Sequence of chain 1.A:
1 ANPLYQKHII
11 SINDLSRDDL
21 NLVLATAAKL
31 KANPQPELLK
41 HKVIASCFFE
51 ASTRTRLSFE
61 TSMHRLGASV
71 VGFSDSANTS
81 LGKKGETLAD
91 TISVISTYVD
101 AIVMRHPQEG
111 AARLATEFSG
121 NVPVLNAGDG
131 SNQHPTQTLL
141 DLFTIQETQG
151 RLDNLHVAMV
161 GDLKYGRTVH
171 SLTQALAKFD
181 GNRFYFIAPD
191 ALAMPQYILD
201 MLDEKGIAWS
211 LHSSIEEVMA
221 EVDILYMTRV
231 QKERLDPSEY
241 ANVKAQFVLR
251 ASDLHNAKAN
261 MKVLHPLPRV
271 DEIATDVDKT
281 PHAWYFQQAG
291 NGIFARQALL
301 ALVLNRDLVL

Sequence of chain 3.A:
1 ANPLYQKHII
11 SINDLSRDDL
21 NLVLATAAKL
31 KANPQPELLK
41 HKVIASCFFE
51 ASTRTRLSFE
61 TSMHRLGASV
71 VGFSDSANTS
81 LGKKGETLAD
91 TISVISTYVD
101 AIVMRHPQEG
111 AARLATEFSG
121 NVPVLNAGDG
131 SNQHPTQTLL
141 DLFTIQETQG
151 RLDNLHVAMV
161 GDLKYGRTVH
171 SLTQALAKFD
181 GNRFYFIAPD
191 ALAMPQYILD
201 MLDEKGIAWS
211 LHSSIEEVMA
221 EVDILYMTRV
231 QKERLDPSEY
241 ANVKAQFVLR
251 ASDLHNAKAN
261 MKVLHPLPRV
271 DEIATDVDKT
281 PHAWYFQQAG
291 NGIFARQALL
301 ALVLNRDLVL

The protein below binds the small molecule below.
Small molecule (SMILES): O=C(O)C[C@H](NC(=O)CP(=O)(O)O)C(=O)O

Binding-site contacts:
Ligand atom C4 contacts residue HIS134 of chain 3.A at 3.8 Å.
Ligand atom O5 contacts residue ARG229 of chain 3.A at 3.0 Å (salt-bridge).
Ligand atom O2P contacts residue THR53 of chain 3.A at 2.8 Å (h-bond).
Ligand atom O5 contacts residue GLN231 of chain 3.A at 3.0 Å (h-bond).
Ligand atom O3P contacts residue SER52 of chain 3.A at 2.7 Å (h-bond).
Ligand atom P contacts residue THR53 of chain 3.A at 3.7 Å.
Ligand atom C1 contacts residue ARG105 of chain 3.A at 3.7 Å.
Ligand atom O2P contacts residue ARG54 of chain 3.A at 2.8 Å (salt-bridge).
Ligand atom C1P contacts residue LEU267 of chain 3.A at 3.3 Å (hydrophobic).
Ligand atom O1P contacts residue SER80 of chain 1.A at 3.1 Å (h-bond).
Ligand atom O3 contacts residue ARG105 of chain 3.A at 3.3 Å (salt-bridge).
Ligand atom O4 contacts residue LYS84 of chain 1.A at 3.1 Å (salt-bridge).
Ligand atom C5 contacts residue LEU267 of chain 3.A at 3.7 Å (hydrophobic).
Ligand atom O1 contacts residue THR55 of chain 3.A at 2.9 Å (h-bond).
Ligand atom P contacts residue ARG54 of chain 3.A at 3.7 Å.
Ligand atom C2 contacts residue LEU267 of chain 3.A at 3.8 Å (hydrophobic).
Ligand atom O4 contacts residue ARG229 of chain 3.A at 2.9 Å (salt-bridge).
Ligand atom O2 contacts residue HIS134 of chain 3.A at 3.6 Å.
Ligand atom C1P contacts residue ARG54 of chain 3.A at 3.3 Å.
Ligand atom O1 contacts residue ARG105 of chain 3.A at 2.8 Å (salt-bridge).
Ligand atom O1P contacts residue LYS84 of chain 1.A at 2.8 Å (salt-bridge).
Ligand atom O4 contacts residue GLN231 of chain 3.A at 3.8 Å.
Ligand atom C5 contacts residue ARG229 of chain 3.A at 3.6 Å.
Ligand atom P contacts residue ARG105 of chain 3.A at 3.5 Å.
Ligand atom O3 contacts residue LYS84 of chain 1.A at 3.0 Å (salt-bridge).
Ligand atom O2P contacts residue SER80 of chain 1.A at 3.0 Å (h-bond).
Ligand atom O1P contacts residue ARG105 of chain 3.A at 2.7 Å (salt-bridge).
Ligand atom O3 contacts residue ARG167 of chain 3.A at 2.9 Å (salt-bridge).
Ligand atom O2 contacts residue ARG167 of chain 3.A at 2.7 Å (salt-bridge).
Ligand atom C4 contacts residue ARG167 of chain 3.A at 3.5 Å.
Ligand atom O3P contacts residue THR55 of chain 3.A at 2.7 Å (h-bond).
Ligand atom O3P contacts residue ARG105 of chain 3.A at 3.1 Å (salt-bridge).
Ligand atom O3P contacts residue THR53 of chain 3.A at 3.7 Å.
Ligand atom C3 contacts residue LEU267 of chain 3.A at 3.6 Å (hydrophobic).
Ligand atom N2 contacts residue LEU267 of chain 3.A at 2.8 Å (h-bond).
Ligand atom O1 contacts residue HIS134 of chain 3.A at 2.9 Å (h-bond).
Ligand atom P contacts residue SER80 of chain 1.A at 3.6 Å.
Ligand atom C1 contacts residue LEU267 of chain 3.A at 3.5 Å (hydrophobic).
Ligand atom C5 contacts residue GLN231 of chain 3.A at 3.5 Å.
Ligand atom O3P contacts residue ARG54 of chain 3.A at 3.5 Å (salt-bridge).